This protein binds this small molecule.
Small molecule (SMILES): Cc1nnc(C(C)C)n1C1C[C@H]2CC[C@@H](C1)N2CC[C@H](NC(=O)C1CCC(F)(F)CC1)c1ccccc1

Sequence of chain 1.A:
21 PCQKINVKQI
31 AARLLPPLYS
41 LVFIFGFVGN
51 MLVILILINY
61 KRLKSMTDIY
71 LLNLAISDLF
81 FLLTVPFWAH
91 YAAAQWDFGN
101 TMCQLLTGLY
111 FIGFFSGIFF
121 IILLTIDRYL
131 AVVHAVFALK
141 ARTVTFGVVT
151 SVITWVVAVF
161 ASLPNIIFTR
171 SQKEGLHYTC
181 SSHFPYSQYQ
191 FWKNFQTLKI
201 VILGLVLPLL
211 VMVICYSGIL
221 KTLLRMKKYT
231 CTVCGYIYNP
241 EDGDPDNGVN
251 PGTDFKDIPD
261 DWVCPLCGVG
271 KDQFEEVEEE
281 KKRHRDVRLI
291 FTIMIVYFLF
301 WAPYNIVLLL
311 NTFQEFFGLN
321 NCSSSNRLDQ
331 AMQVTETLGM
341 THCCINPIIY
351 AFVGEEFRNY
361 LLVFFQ

Binding-site contacts:
Ligand atom C6 contacts residue TRP88 of chain 1.A at 3.8 Å (hydrophobic).
Ligand atom C22 contacts residue ILE200 of chain 1.A at 3.8 Å (hydrophobic).
Ligand atom C11 contacts residue GLU336 of chain 1.A at 3.8 Å.
Ligand atom C14 contacts residue TYR91 of chain 1.A at 3.6 Å (hydrophobic).
Ligand atom C22 contacts residue GLN196 of chain 1.A at 3.8 Å.
Ligand atom C23 contacts residue LEU308 of chain 1.A at 3.7 Å (hydrophobic).
Ligand atom C3 contacts residue GLU336 of chain 1.A at 3.7 Å.
Ligand atom F2 contacts residue THR312 of chain 1.A at 3.4 Å.
Ligand atom N5 contacts residue ILE200 of chain 1.A at 3.8 Å.
Ligand atom C16 contacts residue TYR304 of chain 1.A at 3.9 Å (hydrophobic).
Ligand atom C23 contacts residue MET332 of chain 1.A at 3.9 Å (hydrophobic).
Ligand atom C26 contacts residue GLU336 of chain 1.A at 3.7 Å.
Ligand atom C17 contacts residue TYR304 of chain 1.A at 3.7 Å (hydrophobic).
Ligand atom C24 contacts residue THR197 of chain 1.A at 3.3 Å.
Ligand atom C24 contacts residue LEU308 of chain 1.A at 3.8 Å (hydrophobic).
Ligand atom O1 contacts residue PHE111 of chain 1.A at 3.8 Å.
Ligand atom C19 contacts residue TYR39 of chain 1.A at 3.4 Å (hydrophobic).
Ligand atom C28 contacts residue TRP301 of chain 1.A at 3.7 Å (hydrophobic).
Ligand atom C10 contacts residue GLU336 of chain 1.A at 3.5 Å.
Ligand atom C19 contacts residue THR337 of chain 1.A at 3.7 Å.
Ligand atom C25 contacts residue PHE111 of chain 1.A at 3.5 Å (hydrophobic).
Ligand atom C20 contacts residue TRP88 of chain 1.A at 3.7 Å (hydrophobic).
Ligand atom C12 contacts residue GLU336 of chain 1.A at 3.4 Å.
Ligand atom F2 contacts residue LYS193 of chain 1.A at 3.8 Å.
Ligand atom N4 contacts residue TRP88 of chain 1.A at 3.5 Å.
Ligand atom N5 contacts residue TYR304 of chain 1.A at 3.0 Å (h-bond).
Ligand atom C2 contacts residue GLU336 of chain 1.A at 3.6 Å.
Ligand atom F1 contacts residue PHE184 of chain 1.A at 3.2 Å.
Ligand atom C6 contacts residue GLU336 of chain 1.A at 3.8 Å.
Ligand atom C14 contacts residue TRP88 of chain 1.A at 3.6 Å (hydrophobic).
Ligand atom N2 contacts residue GLU336 of chain 1.A at 2.8 Å (salt-bridge).
Ligand atom N3 contacts residue TRP88 of chain 1.A at 3.7 Å.
Ligand atom C26 contacts residue TYR304 of chain 1.A at 3.5 Å (hydrophobic).
Ligand atom F2 contacts residue THR197 of chain 1.A at 3.5 Å.
Ligand atom N3 contacts residue TYR39 of chain 1.A at 3.1 Å (h-bond).
Ligand atom C3 contacts residue TYR110 of chain 1.A at 3.7 Å (hydrophobic).
Ligand atom C29 contacts residue PHE114 of chain 1.A at 3.7 Å (hydrophobic).
Ligand atom C28 contacts residue TYR304 of chain 1.A at 3.7 Å (hydrophobic).
Ligand atom C20 contacts residue TYR110 of chain 1.A at 3.6 Å (hydrophobic).
Ligand atom C5 contacts residue GLU336 of chain 1.A at 3.4 Å.